A protein and the small-molecule ligand that binds it are described below.
Small molecule (SMILES): CCC(=O)Nc1ccc(OC)c(Nc2cc(-c3[nH]c(SCCOC)nc3-c3ccc(F)cc3)ccn2)c1

Binding-site contacts:
Ligand atom C06 contacts residue MET95 of chain 1.C at 3.6 Å (hydrophobic).
Ligand atom C33 contacts residue CYS102 of chain 1.C at 1.8 Å (hydrophobic).
Ligand atom C30 contacts residue GLY101 of chain 1.C at 3.5 Å.
Ligand atom C21 contacts residue LEU149 of chain 1.C at 3.6 Å (hydrophobic).
Ligand atom C23 contacts residue LEU149 of chain 1.C at 3.7 Å (hydrophobic).
Ligand atom C27 contacts residue GLY101 of chain 1.C at 3.6 Å.
Ligand atom C33 contacts residue ARG146 of chain 1.C at 3.6 Å.
Ligand atom F34 contacts residue LEU93 of chain 1.C at 3.0 Å.
Ligand atom C01 contacts residue ASP160 of chain 1.C at 3.3 Å.
Ligand atom C26 contacts residue MET98 of chain 1.C at 3.6 Å (hydrophobic).
Ligand atom C31 contacts residue CYS102 of chain 1.C at 3.3 Å (hydrophobic).
Ligand atom C22 contacts residue LEU149 of chain 1.C at 3.3 Å (hydrophobic).
Ligand atom C18 contacts residue ARG146 of chain 1.C at 3.4 Å.
Ligand atom O08 contacts residue CYS102 of chain 1.C at 3.3 Å.
Ligand atom C26 contacts residue LEU23 of chain 1.C at 3.7 Å (hydrophobic).
Ligand atom O05 contacts residue LEU23 of chain 1.C at 3.5 Å.
Ligand atom C03 contacts residue MET95 of chain 1.C at 3.6 Å (hydrophobic).
Ligand atom C27 contacts residue MET98 of chain 1.C at 3.5 Å (hydrophobic).
Ligand atom O36 contacts residue VAL31 of chain 1.C at 3.2 Å.
Ligand atom C37 contacts residue GLY24 of chain 1.C at 3.5 Å.
Ligand atom C37 contacts residue VAL31 of chain 1.C at 3.7 Å (hydrophobic).
Ligand atom C23 contacts residue GLN96 of chain 1.C at 3.2 Å.
Ligand atom S17 contacts residue ARG146 of chain 1.C at 3.6 Å (salt-bridge).
Ligand atom N04 contacts residue VAL31 of chain 1.C at 3.6 Å.
Ligand atom C32 contacts residue CYS102 of chain 1.C at 2.9 Å (hydrophobic).
Ligand atom C09 contacts residue LYS50 of chain 1.C at 3.6 Å.
Ligand atom C23 contacts residue ALA48 of chain 1.C at 3.4 Å (hydrophobic).
Ligand atom O05 contacts residue MET98 of chain 1.C at 3.3 Å (h-bond).
Ligand atom N04 contacts residue LYS50 of chain 1.C at 3.0 Å (salt-bridge).
Ligand atom N07 contacts residue MET98 of chain 1.C at 2.9 Å (h-bond).
Ligand atom N04 contacts residue ASP160 of chain 1.C at 3.6 Å.
Ligand atom N10 contacts residue MET98 of chain 1.C at 3.0 Å (h-bond).
Ligand atom C09 contacts residue ALA48 of chain 1.C at 3.6 Å (hydrophobic).
Ligand atom F34 contacts residue MET95 of chain 1.C at 3.3 Å.
Ligand atom C01 contacts residue THR159 of chain 1.C at 3.6 Å.
Ligand atom C32 contacts residue ASP105 of chain 1.C at 3.6 Å.
Ligand atom C35 contacts residue SER25 of chain 1.C at 3.7 Å.
Ligand atom F34 contacts residue ILE94 of chain 1.C at 3.3 Å.
Ligand atom O05 contacts residue LEU97 of chain 1.C at 3.6 Å.
Ligand atom C22 contacts residue MET95 of chain 1.C at 3.4 Å (hydrophobic).

Sequence of chain 1.C:
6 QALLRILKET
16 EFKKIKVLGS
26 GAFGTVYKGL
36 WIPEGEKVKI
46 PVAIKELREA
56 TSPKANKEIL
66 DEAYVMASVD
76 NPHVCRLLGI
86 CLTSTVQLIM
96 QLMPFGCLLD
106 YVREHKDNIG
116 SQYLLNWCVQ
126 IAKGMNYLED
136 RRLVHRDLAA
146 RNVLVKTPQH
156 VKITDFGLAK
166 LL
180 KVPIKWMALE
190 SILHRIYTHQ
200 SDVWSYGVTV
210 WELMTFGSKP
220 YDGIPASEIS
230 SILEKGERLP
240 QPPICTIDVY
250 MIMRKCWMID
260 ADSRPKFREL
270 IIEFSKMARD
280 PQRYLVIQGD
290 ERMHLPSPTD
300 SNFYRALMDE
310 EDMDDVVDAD